Binding-site contacts:
Ligand atom C11 contacts residue GLN278 of chain 16.D at 3.5 Å.
Ligand atom C5 contacts residue LYS68 of chain 16.D at 3.7 Å.
Ligand atom C7 contacts residue GLN278 of chain 16.D at 3.8 Å.
Ligand atom C8 contacts residue GLN278 of chain 16.D at 3.7 Å.
Ligand atom C10 contacts residue LEU62 of chain 16.D at 3.5 Å (hydrophobic).
Ligand atom C11 contacts residue PHE65 of chain 16.D at 3.8 Å (hydrophobic).
Ligand atom O1B contacts residue SER274 of chain 16.D at 2.4 Å (h-bond).
Ligand atom C10 contacts residue PHE75 of chain 16.E at 2.7 Å (hydrophobic).
Ligand atom C11 contacts residue HIS138 of chain 16.C at 3.3 Å.
Ligand atom C6 contacts residue ASN272 of chain 16.D at 3.7 Å.
Ligand atom O1B contacts residue THR276 of chain 16.D at 3.5 Å (h-bond).
Ligand atom O10 contacts residue LEU62 of chain 16.D at 3.1 Å.
Ligand atom C6 contacts residue LYS68 of chain 16.D at 3.8 Å.
Ligand atom O8 contacts residue ASN272 of chain 16.D at 3.4 Å (h-bond).
Ligand atom C11 contacts residue LEU62 of chain 16.D at 3.9 Å (hydrophobic).
Ligand atom O7 contacts residue LEU62 of chain 16.D at 3.5 Å.
Ligand atom O9 contacts residue LEU67 of chain 16.D at 3.2 Å.
Ligand atom C9 contacts residue GLN278 of chain 16.D at 3.2 Å.
Ligand atom O8 contacts residue THR276 of chain 16.D at 3.8 Å.
Ligand atom N5 contacts residue GLN278 of chain 16.D at 3.9 Å.
Ligand atom C10 contacts residue LYS68 of chain 16.D at 3.8 Å.
Ligand atom C1 contacts residue SER274 of chain 16.D at 3.4 Å.
Ligand atom N5 contacts residue ASN272 of chain 16.D at 3.3 Å (h-bond).
Ligand atom C11 contacts residue LYS68 of chain 16.D at 3.7 Å.
Ligand atom N5 contacts residue PHE75 of chain 16.E at 3.8 Å.
Ligand atom N5 contacts residue LYS68 of chain 16.D at 2.9 Å (salt-bridge).
Ligand atom O1A contacts residue ASN272 of chain 16.D at 3.6 Å (h-bond).
Ligand atom O10 contacts residue PHE75 of chain 16.E at 2.6 Å.
Ligand atom O1B contacts residue LYS68 of chain 16.D at 3.6 Å.
Ligand atom O1A contacts residue THR276 of chain 16.D at 2.6 Å (h-bond).
Ligand atom O9 contacts residue LYS68 of chain 16.D at 2.8 Å (salt-bridge).
Ligand atom O8 contacts residue LYS68 of chain 16.D at 3.5 Å.
Ligand atom C11 contacts residue ASN272 of chain 16.D at 3.6 Å.
Ligand atom C11 contacts residue THR276 of chain 16.D at 3.4 Å.
Ligand atom O1A contacts residue SER274 of chain 16.D at 3.8 Å.
Ligand atom C9 contacts residue LYS68 of chain 16.D at 3.8 Å.
Ligand atom C11 contacts residue PHE270 of chain 16.D at 3.9 Å (hydrophobic).
Ligand atom C1 contacts residue THR276 of chain 16.D at 3.4 Å.
Ligand atom C11 contacts residue PHE75 of chain 16.E at 1.8 Å (hydrophobic).
Ligand atom O8 contacts residue GLN278 of chain 16.D at 3.5 Å (h-bond).

Sequence of chain 16.C:
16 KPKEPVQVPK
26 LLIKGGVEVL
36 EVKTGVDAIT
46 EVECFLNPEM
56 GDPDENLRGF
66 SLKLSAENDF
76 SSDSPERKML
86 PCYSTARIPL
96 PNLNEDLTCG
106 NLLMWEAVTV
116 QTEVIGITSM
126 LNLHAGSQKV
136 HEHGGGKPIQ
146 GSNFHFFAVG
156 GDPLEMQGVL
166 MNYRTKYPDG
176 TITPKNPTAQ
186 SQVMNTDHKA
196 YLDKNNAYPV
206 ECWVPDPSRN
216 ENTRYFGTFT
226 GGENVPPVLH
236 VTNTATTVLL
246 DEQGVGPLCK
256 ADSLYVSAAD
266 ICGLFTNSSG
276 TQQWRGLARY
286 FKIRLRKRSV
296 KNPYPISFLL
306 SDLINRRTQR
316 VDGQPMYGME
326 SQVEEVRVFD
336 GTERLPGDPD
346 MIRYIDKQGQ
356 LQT

Sequence of chain 16.D:
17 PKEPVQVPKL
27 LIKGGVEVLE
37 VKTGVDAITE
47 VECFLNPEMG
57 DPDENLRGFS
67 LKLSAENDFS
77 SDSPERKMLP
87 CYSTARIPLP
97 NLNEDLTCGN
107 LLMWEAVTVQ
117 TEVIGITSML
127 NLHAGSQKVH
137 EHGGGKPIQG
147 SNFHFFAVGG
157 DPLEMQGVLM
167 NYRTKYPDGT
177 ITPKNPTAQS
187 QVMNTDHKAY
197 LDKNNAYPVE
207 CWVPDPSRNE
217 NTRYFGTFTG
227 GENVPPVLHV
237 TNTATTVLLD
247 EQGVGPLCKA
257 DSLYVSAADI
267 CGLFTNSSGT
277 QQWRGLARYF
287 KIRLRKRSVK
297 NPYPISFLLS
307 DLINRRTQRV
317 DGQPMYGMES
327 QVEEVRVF

The protein below binds the small molecule below.
Small molecule (SMILES): CC(=O)N[C@H]1[C@H]([C@H](O)[C@H](O)CO)O[C@@](O[C@H](CO)[C@@H](O)[C@@H]2O[C@@H](C(=O)O)C[C@H](O)[C@H]2NC(C)=O)(C(=O)O)C[C@@H]1O

Sequence of chain 16.E:
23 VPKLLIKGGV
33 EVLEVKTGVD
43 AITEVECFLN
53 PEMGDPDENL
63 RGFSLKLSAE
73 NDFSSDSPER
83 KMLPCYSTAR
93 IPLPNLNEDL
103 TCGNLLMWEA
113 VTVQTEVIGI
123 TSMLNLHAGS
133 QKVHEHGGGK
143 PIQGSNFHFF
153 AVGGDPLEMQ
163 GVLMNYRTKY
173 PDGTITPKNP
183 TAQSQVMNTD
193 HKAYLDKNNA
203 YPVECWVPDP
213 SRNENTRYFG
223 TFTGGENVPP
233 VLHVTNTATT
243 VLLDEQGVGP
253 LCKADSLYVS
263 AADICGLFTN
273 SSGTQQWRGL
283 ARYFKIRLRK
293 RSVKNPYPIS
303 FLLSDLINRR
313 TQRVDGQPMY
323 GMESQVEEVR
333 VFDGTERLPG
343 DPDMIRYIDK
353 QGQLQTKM